Sequence of chain 1.D:
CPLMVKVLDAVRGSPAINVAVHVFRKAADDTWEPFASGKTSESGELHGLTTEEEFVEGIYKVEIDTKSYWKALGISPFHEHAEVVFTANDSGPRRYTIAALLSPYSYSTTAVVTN

Binding-site contacts:
Ligand atom C8 contacts residue LEU110 of chain 1.C at 3.5 Å (hydrophobic).
Ligand atom CP3 contacts residue SER117 of chain 1.C at 3.6 Å.
Ligand atom O3 contacts residue LYS15 of chain 1.C at 3.9 Å.
Ligand atom C9 contacts residue SER117 of chain 1.C at 3.8 Å.
Ligand atom OP3 contacts residue SER117 of chain 1.C at 3.2 Å (h-bond).
Ligand atom CP4 contacts residue LEU110 of chain 1.C at 3.9 Å (hydrophobic).
Ligand atom CP5 contacts residue LEU110 of chain 1.C at 3.7 Å (hydrophobic).
Ligand atom C2 contacts residue ALA108 of chain 1.C at 3.8 Å (hydrophobic).
Ligand atom CP4 contacts residue SER117 of chain 1.C at 4.3 Å.
Ligand atom CP1 contacts residue SER117 of chain 1.C at 4.4 Å.
Ligand atom C9 contacts residue ALA109 of chain 1.C at 4.3 Å (hydrophobic).
Ligand atom CP2 contacts residue SER117 of chain 1.C at 3.6 Å.
Ligand atom C1 contacts residue ALA108 of chain 1.C at 3.7 Å (hydrophobic).
Ligand atom C5 contacts residue LEU17 of chain 1.C at 3.4 Å (hydrophobic).
Ligand atom C9 contacts residue THR118 of chain 1.C at 4.1 Å.
Ligand atom OP3 contacts residue SER117 of chain 1.D at 3.3 Å (h-bond).
Ligand atom CP3 contacts residue GOL1 of chain 1.L at 4.2 Å.
Ligand atom OP3 contacts residue DES1 of chain 1.K at 3.4 Å (h-bond).
Ligand atom C4 contacts residue LEU17 of chain 1.C at 3.3 Å (hydrophobic).
Ligand atom C3 contacts residue ALA108 of chain 1.C at 4.5 Å (hydrophobic).
Ligand atom OP3 contacts residue GOL1 of chain 1.L at 3.8 Å.
Ligand atom C9 contacts residue ALA108 of chain 1.C at 3.5 Å (hydrophobic).
Ligand atom CP2 contacts residue GOL1 of chain 1.L at 3.8 Å.
Ligand atom C8 contacts residue ALA109 of chain 1.C at 4.5 Å (hydrophobic).
Ligand atom C9 contacts residue LEU110 of chain 1.C at 4.1 Å (hydrophobic).
Ligand atom C8 contacts residue SER117 of chain 1.C at 4.5 Å.
Ligand atom C1 contacts residue THR119 of chain 1.C at 4.3 Å.
Ligand atom CP2 contacts residue SER115 of chain 1.D at 4.3 Å.
Ligand atom C6 contacts residue ALA108 of chain 1.C at 4.3 Å (hydrophobic).
Ligand atom C9 contacts residue THR119 of chain 1.C at 3.9 Å.

This protein binds this small molecule.
Small molecule (SMILES): CC/C(=C(/CC)c1ccc(O)cc1)c1ccc(O)cc1

Sequence of chain 1.C:
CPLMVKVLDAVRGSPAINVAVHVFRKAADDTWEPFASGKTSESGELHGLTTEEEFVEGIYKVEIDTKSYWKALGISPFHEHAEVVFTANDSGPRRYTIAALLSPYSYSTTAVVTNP